Sequence of chain 1.A:
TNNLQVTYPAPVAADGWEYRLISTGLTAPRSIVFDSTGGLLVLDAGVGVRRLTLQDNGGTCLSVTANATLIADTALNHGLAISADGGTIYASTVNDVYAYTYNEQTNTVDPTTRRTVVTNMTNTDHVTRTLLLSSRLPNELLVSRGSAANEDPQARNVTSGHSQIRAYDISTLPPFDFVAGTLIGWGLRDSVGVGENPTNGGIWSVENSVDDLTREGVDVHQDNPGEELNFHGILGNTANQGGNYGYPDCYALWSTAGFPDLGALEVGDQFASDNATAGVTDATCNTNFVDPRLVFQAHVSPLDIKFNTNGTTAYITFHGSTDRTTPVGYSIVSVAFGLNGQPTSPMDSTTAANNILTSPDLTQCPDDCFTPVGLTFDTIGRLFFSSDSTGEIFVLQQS

Binding-site contacts:
Ligand atom C3 contacts residue ASN157 of chain 1.A at 3.6 Å.
Ligand atom C1 contacts residue GLN154 of chain 1.A at 4.0 Å.
Ligand atom C7 contacts residue ASN157 of chain 1.A at 3.0 Å.
Ligand atom C4 contacts residue THR159 of chain 1.A at 4.3 Å.
Ligand atom C2 contacts residue THR159 of chain 1.A at 4.4 Å.
Ligand atom C5 contacts residue ASN157 of chain 1.A at 3.4 Å.
Ligand atom O5 contacts residue THR159 of chain 1.A at 3.0 Å (h-bond).
Ligand atom C1 contacts residue SER160 of chain 1.A at 4.5 Å.
Ligand atom O7 contacts residue ASN157 of chain 1.A at 3.6 Å (h-bond).
Ligand atom C6 contacts residue SER160 of chain 1.A at 4.3 Å.
Ligand atom C5 contacts residue SER160 of chain 1.A at 4.5 Å.
Ligand atom O5 contacts residue SER160 of chain 1.A at 3.8 Å.
Ligand atom C2 contacts residue ASN157 of chain 1.A at 2.4 Å.
Ligand atom C1 contacts residue ASN157 of chain 1.A at 1.2 Å.
Ligand atom C4 contacts residue ASN157 of chain 1.A at 4.1 Å.
Ligand atom O5 contacts residue GLN154 of chain 1.A at 3.9 Å.
Ligand atom N2 contacts residue ASN157 of chain 1.A at 2.9 Å (h-bond).
Ligand atom C5 contacts residue THR159 of chain 1.A at 3.0 Å.
Ligand atom C6 contacts residue THR159 of chain 1.A at 3.6 Å.
Ligand atom O5 contacts residue ASN157 of chain 1.A at 2.2 Å (h-bond).
Ligand atom C8 contacts residue THR159 of chain 1.A at 4.0 Å.
Ligand atom C8 contacts residue ASN157 of chain 1.A at 3.5 Å.
Ligand atom C2 contacts residue GLN154 of chain 1.A at 4.5 Å.
Ligand atom C1 contacts residue THR159 of chain 1.A at 3.2 Å.
Ligand atom O6 contacts residue THR159 of chain 1.A at 4.0 Å.

A small-molecule ligand and the protein it binds are described below.
Small molecule (SMILES): CC(=O)N[C@H]1[C@H](O[C@H]2[C@H](O)[C@@H](NC(C)=O)CO[C@@H]2CO)O[C@H](CO)[C@@H](O)[C@@H]1O